Sequence of chain 1.C:
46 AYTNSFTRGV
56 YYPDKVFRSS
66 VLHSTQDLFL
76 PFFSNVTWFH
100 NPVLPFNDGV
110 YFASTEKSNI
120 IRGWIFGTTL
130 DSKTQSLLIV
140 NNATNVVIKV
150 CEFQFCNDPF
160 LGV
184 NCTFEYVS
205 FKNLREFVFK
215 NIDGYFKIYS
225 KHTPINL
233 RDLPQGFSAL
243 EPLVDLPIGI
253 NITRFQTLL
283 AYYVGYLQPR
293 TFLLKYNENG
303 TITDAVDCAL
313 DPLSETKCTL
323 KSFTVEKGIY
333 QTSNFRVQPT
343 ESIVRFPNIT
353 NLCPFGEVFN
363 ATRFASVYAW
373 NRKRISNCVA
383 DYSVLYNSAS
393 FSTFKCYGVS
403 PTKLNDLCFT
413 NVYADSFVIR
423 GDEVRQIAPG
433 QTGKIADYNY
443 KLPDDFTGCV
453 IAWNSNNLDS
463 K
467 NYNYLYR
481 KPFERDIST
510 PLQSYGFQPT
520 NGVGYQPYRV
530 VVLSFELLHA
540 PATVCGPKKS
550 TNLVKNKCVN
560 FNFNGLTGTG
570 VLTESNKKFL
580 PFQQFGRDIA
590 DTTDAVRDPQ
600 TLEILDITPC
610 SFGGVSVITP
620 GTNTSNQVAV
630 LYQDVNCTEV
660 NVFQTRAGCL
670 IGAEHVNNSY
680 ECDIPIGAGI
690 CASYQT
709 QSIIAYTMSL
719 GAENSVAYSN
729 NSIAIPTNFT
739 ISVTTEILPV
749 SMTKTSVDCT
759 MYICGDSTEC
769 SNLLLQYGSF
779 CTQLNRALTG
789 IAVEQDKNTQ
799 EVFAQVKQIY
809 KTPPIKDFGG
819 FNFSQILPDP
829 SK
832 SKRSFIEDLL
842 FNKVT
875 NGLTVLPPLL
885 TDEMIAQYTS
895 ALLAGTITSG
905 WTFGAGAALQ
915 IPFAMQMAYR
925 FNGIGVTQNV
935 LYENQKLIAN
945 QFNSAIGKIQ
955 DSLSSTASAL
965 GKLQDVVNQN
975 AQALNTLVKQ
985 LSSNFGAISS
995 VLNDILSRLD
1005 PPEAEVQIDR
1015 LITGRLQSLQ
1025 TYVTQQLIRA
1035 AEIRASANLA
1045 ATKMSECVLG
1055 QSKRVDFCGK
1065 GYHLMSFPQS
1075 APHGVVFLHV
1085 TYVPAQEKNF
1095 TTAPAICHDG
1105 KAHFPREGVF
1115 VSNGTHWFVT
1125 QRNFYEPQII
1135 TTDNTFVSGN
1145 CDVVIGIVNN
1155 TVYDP

Binding-site contacts:
Ligand atom C4 contacts residue ASN184 of chain 1.C at 4.3 Å.
Ligand atom C3 contacts residue ASN184 of chain 1.C at 3.8 Å.
Ligand atom C7 contacts residue ASN184 of chain 1.C at 3.4 Å.
Ligand atom O5 contacts residue ASN184 of chain 1.C at 2.4 Å (h-bond).
Ligand atom C2 contacts residue ASN184 of chain 1.C at 2.5 Å.
Ligand atom C1 contacts residue ASN184 of chain 1.C at 1.5 Å.
Ligand atom O7 contacts residue ASN184 of chain 1.C at 3.5 Å (h-bond).
Ligand atom N2 contacts residue ASN184 of chain 1.C at 2.9 Å (h-bond).
Ligand atom C8 contacts residue ASN184 of chain 1.C at 4.5 Å.
Ligand atom C5 contacts residue ASN184 of chain 1.C at 3.8 Å.

A protein and the small-molecule ligand that binds it are described below.
Small molecule (SMILES): CC(=O)N[C@@H]1[C@@H](O)[C@H](O)[C@@H](CO)O[C@H]1O